This small molecule binds to this protein.
Small molecule (SMILES): O=C1NS(=O)(=O)c2ccccc21

Binding-site contacts:
Ligand atom O12 contacts residue TRP208 of chain 1.A at 3.5 Å.
Ligand atom S10 contacts residue THR198 of chain 1.A at 4.1 Å.
Ligand atom C6 contacts residue HIS94 of chain 1.A at 3.9 Å.
Ligand atom C4 contacts residue VAL121 of chain 1.A at 4.0 Å (hydrophobic).
Ligand atom O11 contacts residue ZN1 of chain 1.B at 3.2 Å.
Ligand atom O12 contacts residue LEU197 of chain 1.A at 3.5 Å.
Ligand atom O8 contacts residue HIS96 of chain 1.A at 3.8 Å.
Ligand atom C5 contacts residue VAL121 of chain 1.A at 3.9 Å (hydrophobic).
Ligand atom N9 contacts residue ZN1 of chain 1.B at 2.1 Å.
Ligand atom C2 contacts residue THR199 of chain 1.A at 3.6 Å.
Ligand atom C1 contacts residue ZN1 of chain 1.B at 4.1 Å.
Ligand atom C3 contacts residue GLN92 of chain 1.A at 3.9 Å.
Ligand atom O8 contacts residue THR199 of chain 1.A at 3.1 Å (h-bond).
Ligand atom C7 contacts residue HIS94 of chain 1.A at 3.1 Å.
Ligand atom N9 contacts residue HIS94 of chain 1.A at 3.1 Å (h-bond).
Ligand atom N9 contacts residue HIS119 of chain 1.A at 3.5 Å (h-bond).
Ligand atom C4 contacts residue LEU197 of chain 1.A at 3.7 Å (hydrophobic).
Ligand atom S10 contacts residue ZN1 of chain 1.B at 3.2 Å.
Ligand atom C2 contacts residue GLN92 of chain 1.A at 4.0 Å.
Ligand atom O12 contacts residue ZN1 of chain 1.B at 4.1 Å.
Ligand atom N9 contacts residue THR198 of chain 1.A at 3.2 Å (h-bond).
Ligand atom C6 contacts residue VAL121 of chain 1.A at 4.2 Å (hydrophobic).
Ligand atom S10 contacts residue HIS119 of chain 1.A at 3.8 Å.
Ligand atom O11 contacts residue HIS94 of chain 1.A at 3.5 Å.
Ligand atom C7 contacts residue THR199 of chain 1.A at 3.4 Å.
Ligand atom O8 contacts residue HIS94 of chain 1.A at 3.3 Å (h-bond).
Ligand atom O11 contacts residue VAL142 of chain 1.A at 3.5 Å.
Ligand atom C5 contacts residue LEU197 of chain 1.A at 3.5 Å (hydrophobic).
Ligand atom C7 contacts residue THR198 of chain 1.A at 4.1 Å.
Ligand atom O12 contacts residue THR198 of chain 1.A at 3.0 Å (h-bond).
Ligand atom S10 contacts residue HIS94 of chain 1.A at 3.8 Å.
Ligand atom O11 contacts residue HIS119 of chain 1.A at 3.2 Å (h-bond).
Ligand atom N9 contacts residue HIS96 of chain 1.A at 3.6 Å.
Ligand atom C1 contacts residue THR199 of chain 1.A at 3.6 Å.
Ligand atom O11 contacts residue TRP208 of chain 1.A at 3.8 Å.
Ligand atom C1 contacts residue HIS94 of chain 1.A at 3.6 Å.
Ligand atom O12 contacts residue SER196 of chain 1.A at 4.0 Å.
Ligand atom O8 contacts residue ZN1 of chain 1.B at 3.3 Å.
Ligand atom C7 contacts residue ZN1 of chain 1.B at 2.9 Å.
Ligand atom O11 contacts residue VAL121 of chain 1.A at 3.8 Å.

Sequence of chain 1.A:
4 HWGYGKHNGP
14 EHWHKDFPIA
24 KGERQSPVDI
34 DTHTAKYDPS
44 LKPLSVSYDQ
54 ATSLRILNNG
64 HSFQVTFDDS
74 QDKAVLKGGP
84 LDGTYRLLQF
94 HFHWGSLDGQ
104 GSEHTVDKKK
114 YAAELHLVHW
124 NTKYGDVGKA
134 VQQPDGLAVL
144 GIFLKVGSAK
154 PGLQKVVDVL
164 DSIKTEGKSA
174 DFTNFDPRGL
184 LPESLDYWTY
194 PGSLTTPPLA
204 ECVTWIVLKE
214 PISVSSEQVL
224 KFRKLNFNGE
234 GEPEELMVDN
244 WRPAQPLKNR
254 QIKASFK